A protein and the small-molecule ligand that binds it are described below.
Small molecule (SMILES): C=C(C)c1ccccc(=O)c1O

Sequence of chain 1.A:
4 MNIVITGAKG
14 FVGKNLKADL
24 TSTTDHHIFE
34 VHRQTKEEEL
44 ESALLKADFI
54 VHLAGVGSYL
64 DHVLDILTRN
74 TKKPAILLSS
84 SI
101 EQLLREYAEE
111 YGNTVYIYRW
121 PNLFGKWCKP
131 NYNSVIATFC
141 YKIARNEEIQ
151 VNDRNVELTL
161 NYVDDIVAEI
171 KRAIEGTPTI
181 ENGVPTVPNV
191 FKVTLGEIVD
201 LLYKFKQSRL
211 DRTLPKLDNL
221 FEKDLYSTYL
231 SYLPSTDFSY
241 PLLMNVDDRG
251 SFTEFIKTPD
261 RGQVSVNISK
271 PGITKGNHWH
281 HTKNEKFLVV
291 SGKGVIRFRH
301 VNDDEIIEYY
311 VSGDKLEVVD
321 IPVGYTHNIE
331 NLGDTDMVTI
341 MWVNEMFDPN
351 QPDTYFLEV

Binding-site contacts:
Ligand atom CAF contacts residue LYS275 of chain 1.A at 3.7 Å.
Ligand atom OAC contacts residue GLY276 of chain 1.A at 4.1 Å.
Ligand atom OAD contacts residue ZN1 of chain 1.C at 1.9 Å.
Ligand atom CAJ contacts residue GLU285 of chain 1.A at 3.9 Å.
Ligand atom CAH contacts residue ZN1 of chain 1.C at 4.3 Å.
Ligand atom CAA contacts residue PHE252 of chain 1.A at 3.1 Å (hydrophobic).
Ligand atom CAB contacts residue ZN1 of chain 1.C at 3.9 Å.
Ligand atom CAE contacts residue MET341 of chain 1.A at 3.6 Å (hydrophobic).
Ligand atom OAC contacts residue HIS327 of chain 1.A at 3.3 Å.
Ligand atom OAC contacts residue GLU285 of chain 1.A at 3.9 Å.
Ligand atom OAD contacts residue HIS327 of chain 1.A at 4.3 Å.
Ligand atom OAC contacts residue HIS278 of chain 1.A at 3.5 Å (h-bond).
Ligand atom CAH contacts residue MET341 of chain 1.A at 3.9 Å (hydrophobic).
Ligand atom CAL contacts residue PHE287 of chain 1.A at 3.9 Å (hydrophobic).
Ligand atom CAK contacts residue MET341 of chain 1.A at 3.9 Å (hydrophobic).
Ligand atom CAJ contacts residue HIS278 of chain 1.A at 3.5 Å.
Ligand atom CAF contacts residue ILE329 of chain 1.A at 4.0 Å (hydrophobic).
Ligand atom CAI contacts residue PHE252 of chain 1.A at 4.3 Å (hydrophobic).
Ligand atom CAE contacts residue ASN267 of chain 1.A at 3.9 Å.
Ligand atom CAF contacts residue MET341 of chain 1.A at 3.6 Å (hydrophobic).
Ligand atom CAH contacts residue ILE329 of chain 1.A at 3.9 Å (hydrophobic).
Ligand atom CAH contacts residue GLY276 of chain 1.A at 3.8 Å.
Ligand atom CAF contacts residue GLY276 of chain 1.A at 4.3 Å.
Ligand atom CAJ contacts residue MET341 of chain 1.A at 4.3 Å (hydrophobic).
Ligand atom CAG contacts residue MET341 of chain 1.A at 3.6 Å (hydrophobic).
Ligand atom CAL contacts residue ZN1 of chain 1.C at 3.0 Å.
Ligand atom OAD contacts residue HIS278 of chain 1.A at 2.8 Å (h-bond).
Ligand atom OAD contacts residue GLU285 of chain 1.A at 2.9 Å (salt-bridge).
Ligand atom CAJ contacts residue ZN1 of chain 1.C at 2.9 Å.
Ligand atom CAE contacts residue LYS275 of chain 1.A at 4.3 Å.
Ligand atom CAK contacts residue ZN1 of chain 1.C at 4.1 Å.
Ligand atom OAC contacts residue ZN1 of chain 1.C at 2.2 Å.
Ligand atom CAG contacts residue PHE252 of chain 1.A at 3.7 Å (hydrophobic).
Ligand atom CAB contacts residue HIS278 of chain 1.A at 4.2 Å.
Ligand atom CAH contacts residue LYS275 of chain 1.A at 4.2 Å.
Ligand atom CAL contacts residue HIS278 of chain 1.A at 3.8 Å.
Ligand atom CAB contacts residue GLU285 of chain 1.A at 3.9 Å.
Ligand atom OAC contacts residue PHE287 of chain 1.A at 3.6 Å.
Ligand atom CAL contacts residue GLY276 of chain 1.A at 4.2 Å.
Ligand atom CAH contacts residue PHE287 of chain 1.A at 4.2 Å (hydrophobic).